Sequence of chain 1.E:
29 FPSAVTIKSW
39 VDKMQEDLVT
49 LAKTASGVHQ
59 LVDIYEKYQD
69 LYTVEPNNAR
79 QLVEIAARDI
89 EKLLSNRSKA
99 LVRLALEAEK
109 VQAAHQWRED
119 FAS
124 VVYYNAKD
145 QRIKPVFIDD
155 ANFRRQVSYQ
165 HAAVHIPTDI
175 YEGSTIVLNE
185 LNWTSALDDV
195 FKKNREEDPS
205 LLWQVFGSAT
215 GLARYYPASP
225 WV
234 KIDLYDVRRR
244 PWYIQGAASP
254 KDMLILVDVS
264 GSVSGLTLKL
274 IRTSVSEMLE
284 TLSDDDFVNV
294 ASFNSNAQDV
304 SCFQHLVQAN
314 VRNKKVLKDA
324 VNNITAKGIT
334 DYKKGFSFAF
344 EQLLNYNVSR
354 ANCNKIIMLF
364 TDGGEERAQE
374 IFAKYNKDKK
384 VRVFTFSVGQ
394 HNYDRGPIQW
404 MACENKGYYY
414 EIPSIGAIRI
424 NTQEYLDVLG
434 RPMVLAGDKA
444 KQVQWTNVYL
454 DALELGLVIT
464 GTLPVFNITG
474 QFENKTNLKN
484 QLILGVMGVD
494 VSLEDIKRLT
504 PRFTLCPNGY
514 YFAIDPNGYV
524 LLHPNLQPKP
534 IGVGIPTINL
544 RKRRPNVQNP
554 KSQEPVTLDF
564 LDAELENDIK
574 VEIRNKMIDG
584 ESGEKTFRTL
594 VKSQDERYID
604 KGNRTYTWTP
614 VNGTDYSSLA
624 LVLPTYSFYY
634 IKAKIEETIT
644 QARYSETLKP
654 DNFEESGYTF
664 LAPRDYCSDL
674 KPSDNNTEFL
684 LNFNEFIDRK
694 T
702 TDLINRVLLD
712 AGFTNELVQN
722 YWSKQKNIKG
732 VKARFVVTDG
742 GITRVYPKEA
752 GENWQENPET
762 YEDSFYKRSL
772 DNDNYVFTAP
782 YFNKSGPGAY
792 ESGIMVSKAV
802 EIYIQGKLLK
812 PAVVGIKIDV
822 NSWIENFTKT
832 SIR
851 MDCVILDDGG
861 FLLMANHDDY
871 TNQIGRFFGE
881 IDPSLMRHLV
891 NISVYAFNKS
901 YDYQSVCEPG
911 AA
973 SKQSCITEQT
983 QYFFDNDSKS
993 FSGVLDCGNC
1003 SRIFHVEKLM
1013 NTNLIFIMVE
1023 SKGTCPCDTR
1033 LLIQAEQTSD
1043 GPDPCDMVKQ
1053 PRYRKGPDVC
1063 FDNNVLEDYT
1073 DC

Binding-site contacts:
Ligand atom O6 contacts residue THR680 of chain 1.E at 4.0 Å.
Ligand atom O6 contacts residue LEU684 of chain 1.E at 4.5 Å.
Ligand atom O7 contacts residue ASN678 of chain 1.E at 3.3 Å (h-bond).
Ligand atom C2 contacts residue ASN678 of chain 1.E at 2.3 Å.
Ligand atom C3 contacts residue ASN678 of chain 1.E at 3.7 Å.
Ligand atom O5 contacts residue ASN678 of chain 1.E at 2.4 Å (h-bond).
Ligand atom C8 contacts residue ASN678 of chain 1.E at 4.3 Å.
Ligand atom C4 contacts residue ASN678 of chain 1.E at 4.2 Å.
Ligand atom C5 contacts residue GLU681 of chain 1.E at 3.8 Å.
Ligand atom C5 contacts residue ASN678 of chain 1.E at 3.7 Å.
Ligand atom O5 contacts residue GLU681 of chain 1.E at 2.9 Å (salt-bridge).
Ligand atom C6 contacts residue GLU681 of chain 1.E at 3.4 Å.
Ligand atom C1 contacts residue GLU681 of chain 1.E at 3.9 Å.
Ligand atom N2 contacts residue ASN678 of chain 1.E at 2.8 Å (h-bond).
Ligand atom C7 contacts residue ASN678 of chain 1.E at 3.2 Å.
Ligand atom O6 contacts residue GLU681 of chain 1.E at 3.9 Å.
Ligand atom C1 contacts residue ASN678 of chain 1.E at 1.4 Å.

The small molecule below binds the protein below.
Small molecule (SMILES): CC(=O)N[C@H]1[C@H](O[C@H]2[C@H](O)[C@@H](NC(C)=O)CO[C@@H]2CO)O[C@H](CO)[C@@H](O)[C@@H]1O